Sequence of chain 18.A:
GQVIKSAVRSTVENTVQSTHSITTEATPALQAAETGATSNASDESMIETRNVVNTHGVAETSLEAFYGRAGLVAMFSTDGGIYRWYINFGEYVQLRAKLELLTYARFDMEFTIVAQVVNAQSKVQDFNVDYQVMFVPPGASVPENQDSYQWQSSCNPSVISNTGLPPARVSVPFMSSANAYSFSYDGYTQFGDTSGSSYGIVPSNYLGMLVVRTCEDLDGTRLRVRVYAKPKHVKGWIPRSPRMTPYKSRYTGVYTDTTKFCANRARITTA

The small molecule below binds the protein below.
Small molecule (SMILES): NCC(=O)O

Sequence of chain 17.A:
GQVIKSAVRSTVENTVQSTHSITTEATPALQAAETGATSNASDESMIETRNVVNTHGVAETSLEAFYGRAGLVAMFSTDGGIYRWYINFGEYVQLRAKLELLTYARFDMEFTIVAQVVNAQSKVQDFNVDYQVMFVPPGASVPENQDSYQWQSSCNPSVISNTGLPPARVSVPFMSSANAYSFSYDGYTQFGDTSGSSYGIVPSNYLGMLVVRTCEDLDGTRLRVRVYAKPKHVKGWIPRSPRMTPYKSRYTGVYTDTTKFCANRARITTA

Binding-site contacts:
Ligand atom OXT contacts residue CYS1 of chain 18.P at 4.0 Å.
Ligand atom O contacts residue ARG216 of chain 17.A at 2.9 Å (salt-bridge).
Ligand atom N contacts residue MET78 of chain 18.A at 3.8 Å.
Ligand atom C contacts residue LEU75 of chain 18.A at 4.2 Å (hydrophobic).
Ligand atom C contacts residue MET78 of chain 18.A at 3.6 Å (hydrophobic).
Ligand atom C contacts residue ARG229 of chain 18.A at 3.7 Å.
Ligand atom N contacts residue ASP150 of chain 17.A at 3.4 Å (salt-bridge).
Ligand atom O contacts residue TRP154 of chain 17.A at 4.1 Å.
Ligand atom CA contacts residue TRP154 of chain 17.A at 4.3 Å (hydrophobic).
Ligand atom OXT contacts residue ARG229 of chain 18.A at 3.1 Å (salt-bridge).
Ligand atom N contacts residue SER151 of chain 17.A at 3.5 Å (h-bond).
Ligand atom OXT contacts residue ASP150 of chain 17.A at 4.3 Å.
Ligand atom CA contacts residue CYS1 of chain 18.P at 2.4 Å (hydrophobic).
Ligand atom CA contacts residue MET78 of chain 18.A at 4.0 Å (hydrophobic).
Ligand atom CA contacts residue LEU75 of chain 18.A at 3.7 Å (hydrophobic).
Ligand atom N contacts residue CYS1 of chain 18.P at 1.3 Å.
Ligand atom OXT contacts residue ARG216 of chain 17.A at 3.0 Å (salt-bridge).
Ligand atom C contacts residue CYS1 of chain 18.P at 3.7 Å (hydrophobic).
Ligand atom O contacts residue ARG229 of chain 18.A at 2.9 Å (salt-bridge).
Ligand atom CA contacts residue GLN155 of chain 17.A at 4.3 Å.
Ligand atom O contacts residue LEU75 of chain 18.A at 3.8 Å.
Ligand atom O contacts residue MET78 of chain 18.A at 3.9 Å.
Ligand atom C contacts residue TRP154 of chain 17.A at 4.1 Å (hydrophobic).
Ligand atom C contacts residue ARG216 of chain 17.A at 3.6 Å.
Ligand atom N contacts residue TYR152 of chain 17.A at 4.2 Å.
Ligand atom CA contacts residue SER151 of chain 17.A at 4.0 Å.
Ligand atom OXT contacts residue MET78 of chain 18.A at 3.5 Å (h-bond).